Sequence of chain 1.F:
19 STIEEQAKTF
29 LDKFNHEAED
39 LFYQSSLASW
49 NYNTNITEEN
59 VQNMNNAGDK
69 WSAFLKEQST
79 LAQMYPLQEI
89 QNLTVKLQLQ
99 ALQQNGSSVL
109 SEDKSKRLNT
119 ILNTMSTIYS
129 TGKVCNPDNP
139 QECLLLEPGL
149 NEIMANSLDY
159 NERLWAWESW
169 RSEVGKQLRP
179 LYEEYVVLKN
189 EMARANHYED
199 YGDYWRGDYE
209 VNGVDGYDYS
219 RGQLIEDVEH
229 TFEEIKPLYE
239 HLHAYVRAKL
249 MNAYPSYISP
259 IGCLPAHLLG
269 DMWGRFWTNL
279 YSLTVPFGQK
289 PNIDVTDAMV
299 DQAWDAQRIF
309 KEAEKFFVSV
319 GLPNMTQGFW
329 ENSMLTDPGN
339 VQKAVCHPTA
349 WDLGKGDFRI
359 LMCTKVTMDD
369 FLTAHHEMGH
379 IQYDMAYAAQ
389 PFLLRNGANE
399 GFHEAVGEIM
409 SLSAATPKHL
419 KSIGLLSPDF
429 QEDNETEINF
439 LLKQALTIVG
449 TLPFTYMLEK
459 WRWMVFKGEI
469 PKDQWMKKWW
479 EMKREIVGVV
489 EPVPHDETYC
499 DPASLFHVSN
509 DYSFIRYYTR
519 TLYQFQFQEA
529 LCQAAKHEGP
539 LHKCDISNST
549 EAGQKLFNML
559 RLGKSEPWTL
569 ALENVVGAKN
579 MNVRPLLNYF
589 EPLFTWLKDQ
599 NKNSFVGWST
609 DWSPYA

The protein below binds the small molecule below.
Small molecule (SMILES): CC(=O)N[C@@H]1[C@@H](O)[C@H](O)[C@@H](CO)O[C@H]1O

Binding-site contacts:
Ligand atom C7 contacts residue TRP328 of chain 1.F at 3.5 Å (hydrophobic).
Ligand atom C4 contacts residue ASN322 of chain 1.F at 4.3 Å.
Ligand atom O7 contacts residue TRP328 of chain 1.F at 2.4 Å (h-bond).
Ligand atom C2 contacts residue ASN322 of chain 1.F at 2.5 Å.
Ligand atom C8 contacts residue ASN322 of chain 1.F at 3.7 Å.
Ligand atom C1 contacts residue ASN322 of chain 1.F at 1.4 Å.
Ligand atom C5 contacts residue ASN322 of chain 1.F at 3.6 Å.
Ligand atom O4 contacts residue GLN325 of chain 1.F at 3.7 Å.
Ligand atom O5 contacts residue ASN322 of chain 1.F at 2.4 Å (h-bond).
Ligand atom O7 contacts residue THR324 of chain 1.F at 3.9 Å.
Ligand atom C7 contacts residue ASN322 of chain 1.F at 3.5 Å.
Ligand atom C8 contacts residue TRP328 of chain 1.F at 4.2 Å (hydrophobic).
Ligand atom N2 contacts residue ASN322 of chain 1.F at 3.4 Å.
Ligand atom O7 contacts residue MET323 of chain 1.F at 4.0 Å.
Ligand atom O7 contacts residue ASN322 of chain 1.F at 4.0 Å.
Ligand atom O3 contacts residue ASN322 of chain 1.F at 3.8 Å.
Ligand atom N2 contacts residue MET323 of chain 1.F at 4.2 Å.
Ligand atom C3 contacts residue ASN322 of chain 1.F at 3.7 Å.
Ligand atom C7 contacts residue MET323 of chain 1.F at 4.5 Å (hydrophobic).